Sequence of chain 1.B:
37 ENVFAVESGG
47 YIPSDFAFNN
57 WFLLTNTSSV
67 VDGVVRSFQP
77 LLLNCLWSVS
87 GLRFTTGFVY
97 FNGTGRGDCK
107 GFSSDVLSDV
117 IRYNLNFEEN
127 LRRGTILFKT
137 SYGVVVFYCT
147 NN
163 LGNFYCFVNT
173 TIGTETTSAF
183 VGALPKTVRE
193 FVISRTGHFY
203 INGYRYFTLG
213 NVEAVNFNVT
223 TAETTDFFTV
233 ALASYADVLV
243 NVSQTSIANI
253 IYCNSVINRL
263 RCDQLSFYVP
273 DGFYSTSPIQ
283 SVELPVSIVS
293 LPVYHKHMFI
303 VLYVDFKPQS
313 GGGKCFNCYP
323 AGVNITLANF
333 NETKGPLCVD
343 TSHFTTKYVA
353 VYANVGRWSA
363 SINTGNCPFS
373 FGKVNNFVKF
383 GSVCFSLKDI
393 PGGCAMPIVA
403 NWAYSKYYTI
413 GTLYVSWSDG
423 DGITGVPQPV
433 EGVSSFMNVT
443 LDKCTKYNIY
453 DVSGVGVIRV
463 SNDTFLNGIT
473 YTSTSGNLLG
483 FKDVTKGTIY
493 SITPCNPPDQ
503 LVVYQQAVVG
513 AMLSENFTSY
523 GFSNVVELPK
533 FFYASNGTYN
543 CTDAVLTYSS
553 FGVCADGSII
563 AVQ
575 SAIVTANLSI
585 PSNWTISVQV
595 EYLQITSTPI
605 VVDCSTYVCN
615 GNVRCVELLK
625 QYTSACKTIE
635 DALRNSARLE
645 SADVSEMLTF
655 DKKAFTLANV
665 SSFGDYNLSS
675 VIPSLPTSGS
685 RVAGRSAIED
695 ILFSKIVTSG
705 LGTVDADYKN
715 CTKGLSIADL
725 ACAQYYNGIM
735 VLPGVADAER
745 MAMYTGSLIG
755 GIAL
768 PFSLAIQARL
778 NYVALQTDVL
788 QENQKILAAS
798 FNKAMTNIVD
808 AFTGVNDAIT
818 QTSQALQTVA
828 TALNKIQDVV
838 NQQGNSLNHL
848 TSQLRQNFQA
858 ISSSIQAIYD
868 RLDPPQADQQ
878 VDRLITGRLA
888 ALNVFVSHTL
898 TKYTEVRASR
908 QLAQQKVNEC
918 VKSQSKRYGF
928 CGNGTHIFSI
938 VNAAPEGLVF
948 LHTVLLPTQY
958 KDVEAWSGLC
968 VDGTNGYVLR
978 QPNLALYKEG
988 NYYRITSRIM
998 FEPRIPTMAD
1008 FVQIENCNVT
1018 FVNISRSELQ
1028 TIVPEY

This small molecule binds to this protein.
Small molecule (SMILES): CC(=O)N[C@@H]1[C@@H](O)[C@H](O)[C@@H](CO)O[C@H]1O

Binding-site contacts:
Ligand atom N2 contacts residue ASN663 of chain 1.B at 2.9 Å (h-bond).
Ligand atom O6 contacts residue SER665 of chain 1.B at 2.3 Å (h-bond).
Ligand atom C6 contacts residue SER665 of chain 1.B at 3.3 Å.
Ligand atom C5 contacts residue SER665 of chain 1.B at 3.4 Å.
Ligand atom C7 contacts residue ASN663 of chain 1.B at 3.2 Å.
Ligand atom C1 contacts residue ASN663 of chain 1.B at 1.4 Å.
Ligand atom C3 contacts residue ASN663 of chain 1.B at 3.8 Å.
Ligand atom O5 contacts residue ASN663 of chain 1.B at 2.3 Å (h-bond).
Ligand atom C2 contacts residue ASN663 of chain 1.B at 2.4 Å.
Ligand atom C5 contacts residue ASN663 of chain 1.B at 3.6 Å.
Ligand atom C4 contacts residue ASN663 of chain 1.B at 4.2 Å.
Ligand atom O5 contacts residue SER665 of chain 1.B at 2.9 Å.
Ligand atom C1 contacts residue SER665 of chain 1.B at 3.2 Å.
Ligand atom C8 contacts residue ASN663 of chain 1.B at 4.5 Å.
Ligand atom O7 contacts residue ASN663 of chain 1.B at 3.0 Å (h-bond).